Sequence of chain 1.B:
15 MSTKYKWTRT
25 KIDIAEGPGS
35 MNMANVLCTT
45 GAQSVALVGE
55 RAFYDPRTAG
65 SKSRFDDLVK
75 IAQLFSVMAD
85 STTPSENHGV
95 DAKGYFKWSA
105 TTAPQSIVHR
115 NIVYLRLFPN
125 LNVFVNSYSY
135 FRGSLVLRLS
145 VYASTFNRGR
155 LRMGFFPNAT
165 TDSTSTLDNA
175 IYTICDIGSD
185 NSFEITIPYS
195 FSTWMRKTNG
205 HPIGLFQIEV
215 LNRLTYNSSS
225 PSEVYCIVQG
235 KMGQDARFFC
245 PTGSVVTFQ

A protein and the small-molecule ligand that binds it are described below.
Small molecule (SMILES): Nc1nc(=O)c2ncn([C@@H]3O[C@H](CO)[C@@H](O[P](=O)(O)OC[C@H]4O[C@@H](n5ccc(=O)[nH]c5=O)[C@H](O)[C@@H]4O[P](=O)(O)OC[C@H]4O[C@@H](n5ccc(=O)[nH]c5=O)[C@H](O)[C@@H]4O[P](=O)(O)OC[C@H]4O[C@@H](n5ccc(=O)[nH]c5=O)[C@H](O)[C@@H]4O[P](=O)(O)OC[C@H]4O[C@@H](n5ccc(=O)[nH]c5=O)[C@H](O)[C@@H]4O[P](=O)(O)OC[C@H]4O[C@@H](n5ccc(=O)[nH]c5=O)[C@H](O)[C@@H]4O)[C@H]3O)c2[nH]1

Binding-site contacts:
Ligand atom C2 contacts residue ALA56 of chain 1.B at 3.7 Å (hydrophobic).
Ligand atom P contacts residue ARG202 of chain 1.A at 3.8 Å.
Ligand atom O4 contacts residue ASN205 of chain 1.A at 3.4 Å (h-bond).
Ligand atom O4 contacts residue ARG68 of chain 1.B at 3.7 Å.
Ligand atom N2 contacts residue ARG55 of chain 1.B at 3.7 Å.
Ligand atom C1' contacts residue ARG55 of chain 1.B at 3.4 Å.
Ligand atom N3 contacts residue ARG55 of chain 1.B at 3.5 Å (salt-bridge).
Ligand atom C6 contacts residue ARG68 of chain 1.B at 3.8 Å.
Ligand atom O3' contacts residue ARG55 of chain 1.B at 3.6 Å.
Ligand atom C4' contacts residue CYS203 of chain 1.A at 3.9 Å (hydrophobic).
Ligand atom O6 contacts residue TYR58 of chain 1.B at 3.0 Å (h-bond).
Ligand atom C2 contacts residue ARG55 of chain 1.B at 3.9 Å.
Ligand atom C2 contacts residue ARG55 of chain 1.B at 3.9 Å.
Ligand atom C4' contacts residue ARG202 of chain 1.A at 3.8 Å.
Ligand atom N1 contacts residue ALA56 of chain 1.B at 3.2 Å (h-bond).
Ligand atom O2' contacts residue ARG55 of chain 1.B at 2.7 Å (salt-bridge).
Ligand atom O2 contacts residue ARG55 of chain 1.B at 3.2 Å (salt-bridge).
Ligand atom N3 contacts residue ARG68 of chain 1.B at 4.1 Å.
Ligand atom N1 contacts residue ARG68 of chain 1.B at 4.1 Å.
Ligand atom C4 contacts residue ASN205 of chain 1.A at 4.0 Å.
Ligand atom O2 contacts residue CYS203 of chain 1.A at 4.0 Å.
Ligand atom N1 contacts residue TYR58 of chain 1.B at 3.6 Å.
Ligand atom O5' contacts residue ARG202 of chain 1.A at 3.9 Å.
Ligand atom O4' contacts residue CYS203 of chain 1.A at 3.5 Å (h-bond).
Ligand atom O4' contacts residue ARG68 of chain 1.B at 3.8 Å.
Ligand atom C5' contacts residue ARG202 of chain 1.A at 3.0 Å.
Ligand atom C6 contacts residue TYR58 of chain 1.B at 3.5 Å (hydrophobic).
Ligand atom C5 contacts residue ARG68 of chain 1.B at 3.9 Å.
Ligand atom O2 contacts residue TYR58 of chain 1.B at 3.8 Å.
Ligand atom N3 contacts residue ASN205 of chain 1.A at 3.7 Å.
Ligand atom O2' contacts residue LEU41 of chain 1.B at 4.1 Å.
Ligand atom OP2 contacts residue ARG55 of chain 1.B at 4.1 Å.
Ligand atom C2' contacts residue ARG55 of chain 1.B at 3.6 Å.
Ligand atom O4' contacts residue ARG202 of chain 1.A at 4.0 Å.
Ligand atom N1 contacts residue PHE57 of chain 1.B at 4.1 Å.
Ligand atom O6 contacts residue PHE57 of chain 1.B at 4.0 Å.
Ligand atom C4 contacts residue ARG68 of chain 1.B at 3.7 Å.
Ligand atom N2 contacts residue ALA56 of chain 1.B at 3.3 Å (h-bond).
Ligand atom N1 contacts residue ARG55 of chain 1.B at 4.0 Å.
Ligand atom OP2 contacts residue ARG202 of chain 1.A at 2.5 Å (salt-bridge).

Sequence of chain 1.A:
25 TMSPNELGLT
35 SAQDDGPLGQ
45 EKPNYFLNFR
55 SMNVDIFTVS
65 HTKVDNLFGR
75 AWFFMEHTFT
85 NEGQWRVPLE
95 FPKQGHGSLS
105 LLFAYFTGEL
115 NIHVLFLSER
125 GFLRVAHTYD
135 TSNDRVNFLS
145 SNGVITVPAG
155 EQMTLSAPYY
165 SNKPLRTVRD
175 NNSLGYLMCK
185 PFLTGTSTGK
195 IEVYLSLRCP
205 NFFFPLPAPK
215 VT